Sequence of chain 1.A:
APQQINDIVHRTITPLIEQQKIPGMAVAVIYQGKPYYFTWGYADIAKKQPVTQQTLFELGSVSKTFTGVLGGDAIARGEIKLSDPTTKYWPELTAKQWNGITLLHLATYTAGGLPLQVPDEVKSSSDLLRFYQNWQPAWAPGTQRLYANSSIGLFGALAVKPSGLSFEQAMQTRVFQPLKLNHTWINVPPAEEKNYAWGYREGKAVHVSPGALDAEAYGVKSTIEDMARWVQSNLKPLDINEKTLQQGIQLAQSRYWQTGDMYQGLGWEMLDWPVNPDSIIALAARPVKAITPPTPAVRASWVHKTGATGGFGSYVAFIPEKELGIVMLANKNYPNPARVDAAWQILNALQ

This protein binds this small molecule.
Small molecule (SMILES): NC(C(=O)O)C1NC(C(=O)O)=CCS1

Binding-site contacts:
Ligand atom CAJ contacts residue SER209 of chain 1.A at 4.3 Å.
Ligand atom OXT contacts residue ALA315 of chain 1.A at 4.2 Å.
Ligand atom OAB contacts residue THR316 of chain 1.A at 3.8 Å.
Ligand atom O contacts residue ALA315 of chain 1.A at 4.1 Å.
Ligand atom NAH contacts residue THR316 of chain 1.A at 3.8 Å.
Ligand atom CAG contacts residue TYR218 of chain 1.A at 3.5 Å (hydrophobic).
Ligand atom CAF contacts residue TYR218 of chain 1.A at 3.8 Å (hydrophobic).
Ligand atom CAL contacts residue THR316 of chain 1.A at 4.5 Å.
Ligand atom CA contacts residue ALA315 of chain 1.A at 3.5 Å (hydrophobic).
Ligand atom CB contacts residue ALA315 of chain 1.A at 4.1 Å (hydrophobic).
Ligand atom CA contacts residue GLY317 of chain 1.A at 4.2 Å.
Ligand atom CAJ contacts residue GLY317 of chain 1.A at 3.7 Å.
Ligand atom CAL contacts residue VAL208 of chain 1.A at 4.3 Å (hydrophobic).
Ligand atom OAB contacts residue VAL208 of chain 1.A at 4.3 Å.
Ligand atom OAB contacts residue GLY317 of chain 1.A at 2.7 Å (h-bond).
Ligand atom OAD contacts residue SER209 of chain 1.A at 3.1 Å (h-bond).
Ligand atom CAL contacts residue GLY317 of chain 1.A at 4.1 Å.
Ligand atom N contacts residue ALA315 of chain 1.A at 4.1 Å.
Ligand atom N contacts residue ARG201 of chain 1.A at 4.5 Å.
Ligand atom CA contacts residue THR316 of chain 1.A at 3.7 Å.
Ligand atom N contacts residue THR316 of chain 1.A at 3.4 Å.
Ligand atom OAD contacts residue VAL208 of chain 1.A at 3.5 Å.
Ligand atom CB contacts residue THR316 of chain 1.A at 4.1 Å.
Ligand atom C contacts residue ALA315 of chain 1.A at 4.0 Å (hydrophobic).
Ligand atom SAI contacts residue TYR218 of chain 1.A at 4.0 Å.
Ligand atom CB contacts residue GLY317 of chain 1.A at 4.4 Å.
Ligand atom SAI contacts residue ALA315 of chain 1.A at 3.9 Å.
Ligand atom N contacts residue GLY317 of chain 1.A at 3.6 Å.
Ligand atom CAF contacts residue VAL208 of chain 1.A at 4.1 Å (hydrophobic).
Ligand atom CAJ contacts residue VAL208 of chain 1.A at 3.9 Å (hydrophobic).
Ligand atom N contacts residue ASN340 of chain 1.A at 3.8 Å.
Ligand atom NAH contacts residue GLY317 of chain 1.A at 3.4 Å (h-bond).